The small molecule below binds the protein below.
Small molecule (SMILES): CC(=O)N[C@H]1[C@H](O[C@H]2[C@H](O)[C@@H](NC(C)=O)CO[C@@H]2CO[C@@H]2O[C@@H](C)[C@@H](O)[C@@H](O)[C@@H]2O)O[C@H](CO)[C@@H](O[C@@H]2O[C@H](CO)[C@@H](O)[C@H](O)[C@@H]2O)[C@@H]1O

Binding-site contacts:
Ligand atom C3 contacts residue ASN93 of chain 1.F at 3.8 Å.
Ligand atom C1 contacts residue ASN93 of chain 1.F at 1.5 Å.
Ligand atom C5 contacts residue ASN93 of chain 1.F at 3.6 Å.
Ligand atom C2 contacts residue ASN93 of chain 1.F at 2.5 Å.
Ligand atom C4 contacts residue ASN93 of chain 1.F at 4.2 Å.
Ligand atom C1 contacts residue SER95 of chain 1.F at 3.5 Å.
Ligand atom C7 contacts residue ASN93 of chain 1.F at 3.2 Å.
Ligand atom C8 contacts residue ASN93 of chain 1.F at 3.7 Å.
Ligand atom O3 contacts residue LEU123 of chain 1.F at 4.0 Å.
Ligand atom N2 contacts residue ASN93 of chain 1.F at 2.9 Å (h-bond).
Ligand atom O5 contacts residue SER95 of chain 1.F at 3.5 Å (h-bond).
Ligand atom O7 contacts residue ASN93 of chain 1.F at 3.6 Å (h-bond).
Ligand atom C5 contacts residue LEU123 of chain 1.F at 4.1 Å (hydrophobic).
Ligand atom C3 contacts residue LEU123 of chain 1.F at 4.1 Å (hydrophobic).
Ligand atom C5 contacts residue SER95 of chain 1.F at 3.9 Å.
Ligand atom C4 contacts residue LEU123 of chain 1.F at 4.1 Å (hydrophobic).
Ligand atom C6 contacts residue SER95 of chain 1.F at 4.3 Å.
Ligand atom O5 contacts residue ASN93 of chain 1.F at 2.3 Å (h-bond).

Sequence of chain 1.F:
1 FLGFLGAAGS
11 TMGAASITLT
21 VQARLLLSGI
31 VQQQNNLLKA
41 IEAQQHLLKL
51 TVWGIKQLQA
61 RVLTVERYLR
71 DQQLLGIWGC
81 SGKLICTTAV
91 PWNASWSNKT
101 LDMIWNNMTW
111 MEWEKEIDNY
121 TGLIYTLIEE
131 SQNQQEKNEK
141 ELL